Binding-site contacts:
Ligand atom N7 contacts residue ARG6 of chain 1.A at 3.8 Å.
Ligand atom N6 contacts residue ARG6 of chain 1.A at 3.6 Å (salt-bridge).
Ligand atom C8 contacts residue GLN9 of chain 1.A at 3.8 Å.
Ligand atom C6 contacts residue LYS4 of chain 1.A at 3.8 Å.
Ligand atom N6 contacts residue GLN9 of chain 1.A at 2.9 Å (h-bond).
Ligand atom O1G contacts residue LYS32 of chain 1.A at 3.5 Å (salt-bridge).
Ligand atom N1 contacts residue LYS4 of chain 1.A at 3.9 Å.
Ligand atom PG contacts residue LYS32 of chain 1.A at 3.9 Å.
Ligand atom N6 contacts residue PHE34 of chain 1.A at 3.6 Å.
Ligand atom C5 contacts residue ARG6 of chain 1.A at 3.7 Å.
Ligand atom O1G contacts residue GLY29 of chain 1.A at 2.7 Å (h-bond).
Ligand atom O2G contacts residue CYS30 of chain 1.A at 3.3 Å (h-bond).
Ligand atom N3 contacts residue ARG6 of chain 1.A at 3.7 Å.
Ligand atom O2A contacts residue GLY29 of chain 1.A at 3.9 Å.
Ligand atom N3 contacts residue LEU3 of chain 1.A at 3.8 Å.
Ligand atom PB contacts residue THR33 of chain 1.A at 3.6 Å.
Ligand atom O2B contacts residue THR33 of chain 1.A at 2.8 Å (h-bond).
Ligand atom C2 contacts residue ARG6 of chain 1.A at 3.9 Å.
Ligand atom N7 contacts residue GLN9 of chain 1.A at 3.0 Å (h-bond).
Ligand atom O2B contacts residue GLY31 of chain 1.A at 3.1 Å.
Ligand atom C6 contacts residue ARG6 of chain 1.A at 3.9 Å.
Ligand atom O1G contacts residue THR28 of chain 1.A at 3.4 Å.
Ligand atom O3G contacts residue GLY31 of chain 1.A at 3.3 Å (h-bond).
Ligand atom O2G contacts residue GLY29 of chain 1.A at 3.1 Å.
Ligand atom C4 contacts residue ARG6 of chain 1.A at 3.6 Å.
Ligand atom C8 contacts residue PHE34 of chain 1.A at 3.9 Å (hydrophobic).
Ligand atom N6 contacts residue PRO5 of chain 1.A at 3.9 Å.
Ligand atom N1 contacts residue LEU3 of chain 1.A at 3.9 Å.
Ligand atom O3G contacts residue LYS32 of chain 1.A at 2.8 Å (salt-bridge).
Ligand atom C2 contacts residue LEU3 of chain 1.A at 3.7 Å (hydrophobic).
Ligand atom N1 contacts residue ARG6 of chain 1.A at 4.0 Å.
Ligand atom C6 contacts residue GLN9 of chain 1.A at 3.9 Å.
Ligand atom PG contacts residue GLY29 of chain 1.A at 3.5 Å.
Ligand atom C5 contacts residue GLN9 of chain 1.A at 3.9 Å.
Ligand atom O1B contacts residue THR33 of chain 1.A at 2.5 Å (h-bond).
Ligand atom O2B contacts residue LYS32 of chain 1.A at 3.1 Å (salt-bridge).
Ligand atom PG contacts residue GLY31 of chain 1.A at 3.7 Å.
Ligand atom O2G contacts residue GLY31 of chain 1.A at 2.8 Å (h-bond).
Ligand atom N7 contacts residue PHE34 of chain 1.A at 3.7 Å.
Ligand atom N6 contacts residue LYS4 of chain 1.A at 2.9 Å (salt-bridge).

This small molecule binds to this protein.
Small molecule (SMILES): Nc1ncnc2c1ncn2[C@@H]1O[C@H](CO[P](=O)(O)O[P](=O)(O)NP(=O)(O)O)[C@@H](O)[C@H]1O

Sequence of chain 1.A:
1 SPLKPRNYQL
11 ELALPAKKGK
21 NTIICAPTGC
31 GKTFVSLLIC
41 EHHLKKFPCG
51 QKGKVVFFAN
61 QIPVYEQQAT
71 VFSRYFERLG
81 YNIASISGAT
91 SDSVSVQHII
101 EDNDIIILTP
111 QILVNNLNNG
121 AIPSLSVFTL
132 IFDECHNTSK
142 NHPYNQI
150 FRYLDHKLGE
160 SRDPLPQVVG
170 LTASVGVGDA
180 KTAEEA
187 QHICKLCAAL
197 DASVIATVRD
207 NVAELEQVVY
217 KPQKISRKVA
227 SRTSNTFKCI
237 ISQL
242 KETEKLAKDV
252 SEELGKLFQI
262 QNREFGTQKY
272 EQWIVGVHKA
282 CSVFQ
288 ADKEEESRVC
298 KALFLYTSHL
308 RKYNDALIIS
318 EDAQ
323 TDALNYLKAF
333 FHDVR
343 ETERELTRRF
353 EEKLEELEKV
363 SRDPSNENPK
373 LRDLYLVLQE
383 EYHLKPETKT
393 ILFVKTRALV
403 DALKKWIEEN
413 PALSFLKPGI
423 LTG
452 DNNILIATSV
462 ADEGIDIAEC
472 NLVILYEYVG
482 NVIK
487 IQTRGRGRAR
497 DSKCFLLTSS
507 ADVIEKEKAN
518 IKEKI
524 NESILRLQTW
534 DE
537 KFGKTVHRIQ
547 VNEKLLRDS